Binding-site contacts:
Ligand atom C3 contacts residue TYR38 of chain 1.C at 3.9 Å (hydrophobic).
Ligand atom C9 contacts residue LEU178 of chain 1.D at 4.1 Å (hydrophobic).
Ligand atom C5 contacts residue PHE19 of chain 1.C at 4.3 Å (hydrophobic).
Ligand atom C9 contacts residue GLU131 of chain 1.D at 4.2 Å.
Ligand atom C9 contacts residue TYR175 of chain 1.D at 4.1 Å (hydrophobic).
Ligand atom C6 contacts residue LEU178 of chain 1.D at 4.0 Å (hydrophobic).
Ligand atom C10 contacts residue TYR175 of chain 1.D at 3.0 Å (hydrophobic).
Ligand atom N1 contacts residue PRO132 of chain 1.D at 4.3 Å.
Ligand atom C9 contacts residue PRO132 of chain 1.D at 4.3 Å (hydrophobic).
Ligand atom O4 contacts residue LEU178 of chain 1.D at 3.6 Å.
Ligand atom N1 contacts residue PHE133 of chain 1.D at 3.9 Å.
Ligand atom C6 contacts residue TYR38 of chain 1.C at 3.9 Å (hydrophobic).
Ligand atom O7 contacts residue TYR38 of chain 1.C at 3.2 Å.
Ligand atom C2 contacts residue TYR38 of chain 1.C at 3.6 Å (hydrophobic).
Ligand atom O4 contacts residue TYR38 of chain 1.C at 4.2 Å.
Ligand atom O7 contacts residue LEU178 of chain 1.D at 3.8 Å.
Ligand atom C3 contacts residue LEU178 of chain 1.D at 4.0 Å (hydrophobic).
Ligand atom C8 contacts residue PHE133 of chain 1.D at 3.7 Å (hydrophobic).
Ligand atom O7 contacts residue PHE19 of chain 1.C at 4.1 Å.
Ligand atom C2 contacts residue GLU77 of chain 1.D at 3.7 Å.
Ligand atom C10 contacts residue GLU131 of chain 1.D at 3.4 Å.
Ligand atom C3 contacts residue PHE133 of chain 1.D at 4.2 Å (hydrophobic).
Ligand atom C2 contacts residue PHE133 of chain 1.D at 3.7 Å (hydrophobic).
Ligand atom C5 contacts residue LEU178 of chain 1.D at 3.8 Å (hydrophobic).
Ligand atom N1 contacts residue GLU77 of chain 1.D at 4.2 Å.
Ligand atom C3 contacts residue ASN103 of chain 1.C at 3.4 Å.
Ligand atom C8 contacts residue ILE79 of chain 1.D at 4.2 Å (hydrophobic).
Ligand atom C9 contacts residue PHE188 of chain 1.D at 3.4 Å (hydrophobic).
Ligand atom C6 contacts residue PHE19 of chain 1.C at 3.5 Å (hydrophobic).
Ligand atom C6 contacts residue TYR175 of chain 1.D at 4.2 Å (hydrophobic).
Ligand atom C8 contacts residue GLU77 of chain 1.D at 3.7 Å.
Ligand atom C8 contacts residue GLU131 of chain 1.D at 3.6 Å.
Ligand atom C5 contacts residue TYR38 of chain 1.C at 3.7 Å (hydrophobic).
Ligand atom N1 contacts residue TYR175 of chain 1.D at 4.3 Å.
Ligand atom C10 contacts residue TYR38 of chain 1.C at 4.0 Å (hydrophobic).
Ligand atom C10 contacts residue ILE79 of chain 1.D at 4.0 Å (hydrophobic).
Ligand atom C9 contacts residue PHE133 of chain 1.D at 3.7 Å (hydrophobic).
Ligand atom N1 contacts residue GLU131 of chain 1.D at 4.0 Å.
Ligand atom O7 contacts residue ASN103 of chain 1.C at 3.3 Å (h-bond).
Ligand atom C8 contacts residue PRO132 of chain 1.D at 3.2 Å (hydrophobic).

Sequence of chain 1.D:
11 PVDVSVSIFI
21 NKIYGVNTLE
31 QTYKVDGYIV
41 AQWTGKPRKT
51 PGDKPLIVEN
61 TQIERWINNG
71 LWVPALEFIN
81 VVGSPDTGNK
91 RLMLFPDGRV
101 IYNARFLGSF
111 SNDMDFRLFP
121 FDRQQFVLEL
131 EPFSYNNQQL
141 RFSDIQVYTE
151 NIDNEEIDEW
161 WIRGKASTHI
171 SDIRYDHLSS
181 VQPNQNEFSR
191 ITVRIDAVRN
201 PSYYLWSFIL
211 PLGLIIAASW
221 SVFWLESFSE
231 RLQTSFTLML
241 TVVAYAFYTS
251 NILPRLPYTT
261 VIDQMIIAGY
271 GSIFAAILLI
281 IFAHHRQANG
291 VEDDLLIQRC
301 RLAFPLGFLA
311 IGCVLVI

Sequence of chain 1.C:
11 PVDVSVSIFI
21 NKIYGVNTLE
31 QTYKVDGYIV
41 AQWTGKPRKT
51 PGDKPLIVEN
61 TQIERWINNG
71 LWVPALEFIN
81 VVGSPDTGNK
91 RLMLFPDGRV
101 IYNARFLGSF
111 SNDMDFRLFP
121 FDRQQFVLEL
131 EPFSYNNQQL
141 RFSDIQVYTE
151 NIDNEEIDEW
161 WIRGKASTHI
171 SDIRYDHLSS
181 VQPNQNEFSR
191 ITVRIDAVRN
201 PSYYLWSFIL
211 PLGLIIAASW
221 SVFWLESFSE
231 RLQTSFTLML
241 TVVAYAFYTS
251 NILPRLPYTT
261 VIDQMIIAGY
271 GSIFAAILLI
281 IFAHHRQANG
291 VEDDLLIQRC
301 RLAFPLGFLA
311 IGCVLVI

A protein and the small-molecule ligand that binds it are described below.
Small molecule (SMILES): CC(=O)OCC[N+](C)(C)C